A protein and the small-molecule ligand that binds it are described below.
Small molecule (SMILES): CC(=O)N[C@@H]1[C@@H](O)[C@H](O)[C@@H](CO)O[C@H]1O

Binding-site contacts:
Ligand atom C2 contacts residue ASN19 of chain 1.A at 2.4 Å.
Ligand atom N2 contacts residue ASN19 of chain 1.A at 2.9 Å (h-bond).
Ligand atom C6 contacts residue MET126 of chain 1.A at 4.3 Å (hydrophobic).
Ligand atom C1 contacts residue ASN19 of chain 1.A at 1.4 Å.
Ligand atom O7 contacts residue ASN19 of chain 1.A at 3.5 Å (h-bond).
Ligand atom O5 contacts residue VAL22 of chain 1.A at 3.7 Å.
Ligand atom C5 contacts residue SER21 of chain 1.A at 3.8 Å.
Ligand atom C5 contacts residue ASN19 of chain 1.A at 3.6 Å.
Ligand atom C7 contacts residue ARG136 of chain 1.A at 4.1 Å.
Ligand atom O7 contacts residue ARG136 of chain 1.A at 3.4 Å (salt-bridge).
Ligand atom O7 contacts residue GLU133 of chain 1.A at 4.2 Å.
Ligand atom C6 contacts residue VAL22 of chain 1.A at 4.4 Å (hydrophobic).
Ligand atom O6 contacts residue MET126 of chain 1.A at 4.3 Å.
Ligand atom C4 contacts residue ASN19 of chain 1.A at 4.2 Å.
Ligand atom O6 contacts residue LEU129 of chain 1.A at 4.1 Å.
Ligand atom O5 contacts residue SER21 of chain 1.A at 3.9 Å.
Ligand atom O5 contacts residue ASN19 of chain 1.A at 2.3 Å (h-bond).
Ligand atom C3 contacts residue ASN19 of chain 1.A at 3.8 Å.
Ligand atom C8 contacts residue ARG136 of chain 1.A at 4.0 Å.
Ligand atom C7 contacts residue ASN19 of chain 1.A at 3.4 Å.
Ligand atom C6 contacts residue SER21 of chain 1.A at 3.9 Å.
Ligand atom C1 contacts residue SER21 of chain 1.A at 4.4 Å.

Sequence of chain 1.A:
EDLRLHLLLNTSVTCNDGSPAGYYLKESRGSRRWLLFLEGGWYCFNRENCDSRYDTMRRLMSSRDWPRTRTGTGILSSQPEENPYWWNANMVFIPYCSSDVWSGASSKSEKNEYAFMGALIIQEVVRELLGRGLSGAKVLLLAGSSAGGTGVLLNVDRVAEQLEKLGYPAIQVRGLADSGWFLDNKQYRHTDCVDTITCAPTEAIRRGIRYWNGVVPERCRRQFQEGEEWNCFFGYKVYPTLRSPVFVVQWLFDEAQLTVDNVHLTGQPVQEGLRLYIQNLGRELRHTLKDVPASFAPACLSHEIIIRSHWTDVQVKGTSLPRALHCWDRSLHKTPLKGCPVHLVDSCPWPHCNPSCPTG